A small-molecule ligand and the protein it binds are described below.
Small molecule (SMILES): CC(=O)N[C@@H]1[C@@H](O)[C@H](O)[C@@H](CO)O[C@H]1O

Sequence of chain 1.B:
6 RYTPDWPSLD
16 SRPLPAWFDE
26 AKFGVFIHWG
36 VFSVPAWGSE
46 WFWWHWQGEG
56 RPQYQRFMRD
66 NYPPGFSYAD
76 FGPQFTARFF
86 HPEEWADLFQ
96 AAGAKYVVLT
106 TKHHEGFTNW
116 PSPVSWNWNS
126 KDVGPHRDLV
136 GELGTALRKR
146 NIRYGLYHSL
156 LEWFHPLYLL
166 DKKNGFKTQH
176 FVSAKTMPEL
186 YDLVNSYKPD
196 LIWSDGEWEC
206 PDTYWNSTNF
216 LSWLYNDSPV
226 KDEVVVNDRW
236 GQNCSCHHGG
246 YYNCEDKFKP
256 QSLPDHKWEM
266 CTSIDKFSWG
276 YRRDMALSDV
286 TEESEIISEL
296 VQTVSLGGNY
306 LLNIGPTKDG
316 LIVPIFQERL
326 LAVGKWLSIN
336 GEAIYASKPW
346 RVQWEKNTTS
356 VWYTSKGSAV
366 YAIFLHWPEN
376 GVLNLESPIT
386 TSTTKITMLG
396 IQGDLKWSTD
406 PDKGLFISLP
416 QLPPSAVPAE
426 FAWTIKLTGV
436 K

Binding-site contacts:
Ligand atom N2 contacts residue ASN211 of chain 1.B at 2.9 Å (h-bond).
Ligand atom C7 contacts residue VAL177 of chain 1.B at 4.5 Å (hydrophobic).
Ligand atom O7 contacts residue ASN211 of chain 1.B at 3.6 Å (h-bond).
Ligand atom O6 contacts residue TYR186 of chain 1.B at 4.4 Å.
Ligand atom C8 contacts residue SER178 of chain 1.B at 4.2 Å.
Ligand atom C5 contacts residue ASN211 of chain 1.B at 3.6 Å.
Ligand atom O5 contacts residue ASN211 of chain 1.B at 2.4 Å (h-bond).
Ligand atom O7 contacts residue SER178 of chain 1.B at 3.9 Å.
Ligand atom O7 contacts residue MET182 of chain 1.B at 3.9 Å.
Ligand atom C8 contacts residue GLN174 of chain 1.B at 3.5 Å.
Ligand atom C3 contacts residue ASN211 of chain 1.B at 3.8 Å.
Ligand atom C7 contacts residue SER178 of chain 1.B at 4.4 Å.
Ligand atom C4 contacts residue ASN211 of chain 1.B at 4.2 Å.
Ligand atom C2 contacts residue ASN211 of chain 1.B at 2.4 Å.
Ligand atom C8 contacts residue VAL177 of chain 1.B at 4.2 Å (hydrophobic).
Ligand atom O6 contacts residue ASN214 of chain 1.B at 4.2 Å.
Ligand atom C1 contacts residue ASN214 of chain 1.B at 4.2 Å.
Ligand atom C5 contacts residue ASN214 of chain 1.B at 3.9 Å.
Ligand atom O5 contacts residue ASN214 of chain 1.B at 3.4 Å.
Ligand atom C6 contacts residue ASN214 of chain 1.B at 3.5 Å.
Ligand atom C7 contacts residue ASN211 of chain 1.B at 3.4 Å.
Ligand atom C8 contacts residue ASN211 of chain 1.B at 4.3 Å.
Ligand atom O7 contacts residue VAL177 of chain 1.B at 4.3 Å.
Ligand atom C1 contacts residue ASN211 of chain 1.B at 1.4 Å.